Sequence of chain 1.C:
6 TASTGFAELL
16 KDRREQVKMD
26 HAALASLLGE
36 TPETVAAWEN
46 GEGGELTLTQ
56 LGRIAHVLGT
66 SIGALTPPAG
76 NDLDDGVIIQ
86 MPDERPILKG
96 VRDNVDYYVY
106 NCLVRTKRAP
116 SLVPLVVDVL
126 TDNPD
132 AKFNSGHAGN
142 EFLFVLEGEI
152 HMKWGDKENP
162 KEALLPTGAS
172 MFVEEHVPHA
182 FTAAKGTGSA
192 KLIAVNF

A protein and the small-molecule ligand that binds it are described below.
Small molecule (SMILES): C[C@H](O)CP(=O)(O)O

Binding-site contacts:
Ligand atom C1 contacts residue VAL122 of chain 1.C at 4.3 Å (hydrophobic).
Ligand atom O6 contacts residue GLU142 of chain 1.C at 2.8 Å (salt-bridge).
Ligand atom O13 contacts residue TYR103 of chain 1.C at 3.6 Å.
Ligand atom O15 contacts residue FE21 of chain 1.H at 4.2 Å.
Ligand atom O14 contacts residue HIS138 of chain 1.C at 3.1 Å (h-bond).
Ligand atom O15 contacts residue TYR105 of chain 1.C at 2.9 Å (h-bond).
Ligand atom O14 contacts residue GLU142 of chain 1.C at 3.9 Å.
Ligand atom C2 contacts residue FE21 of chain 1.H at 3.6 Å.
Ligand atom O6 contacts residue HIS180 of chain 1.C at 3.6 Å (h-bond).
Ligand atom P1 contacts residue TYR105 of chain 1.C at 3.8 Å.
Ligand atom C3 contacts residue PHE182 of chain 1.C at 3.9 Å (hydrophobic).
Ligand atom O14 contacts residue HIS180 of chain 1.C at 3.5 Å (h-bond).
Ligand atom C3 contacts residue HIS180 of chain 1.C at 4.4 Å.
Ligand atom O15 contacts residue LYS23 of chain 4.C at 2.7 Å (salt-bridge).
Ligand atom P1 contacts residue ASN135 of chain 1.C at 3.8 Å.
Ligand atom C3 contacts residue GLU142 of chain 1.C at 3.9 Å.
Ligand atom C1 contacts residue GLU142 of chain 1.C at 3.8 Å.
Ligand atom C1 contacts residue LEU193 of chain 1.C at 4.2 Å (hydrophobic).
Ligand atom O13 contacts residue TYR105 of chain 1.C at 4.2 Å.
Ligand atom O14 contacts residue ASN135 of chain 1.C at 3.5 Å (h-bond).
Ligand atom P1 contacts residue FE21 of chain 1.H at 3.2 Å.
Ligand atom O14 contacts residue FE21 of chain 1.H at 1.9 Å.
Ligand atom C3 contacts residue FE21 of chain 1.H at 3.5 Å.
Ligand atom O13 contacts residue HIS180 of chain 1.C at 4.4 Å.
Ligand atom O13 contacts residue FE21 of chain 1.H at 3.9 Å.
Ligand atom O13 contacts residue ASN135 of chain 1.C at 2.9 Å (h-bond).
Ligand atom P1 contacts residue LYS23 of chain 4.C at 3.9 Å.
Ligand atom O6 contacts residue FE21 of chain 1.H at 2.4 Å.
Ligand atom C2 contacts residue TYR105 of chain 1.C at 3.8 Å (hydrophobic).
Ligand atom O13 contacts residue ARG97 of chain 1.C at 3.3 Å (salt-bridge).
Ligand atom C1 contacts residue FE21 of chain 1.H at 4.3 Å.
Ligand atom C1 contacts residue TYR103 of chain 1.C at 4.4 Å (hydrophobic).
Ligand atom O6 contacts residue LEU144 of chain 1.C at 4.3 Å.
Ligand atom C1 contacts residue LEU144 of chain 1.C at 4.3 Å (hydrophobic).
Ligand atom C3 contacts residue TYR103 of chain 1.C at 4.2 Å (hydrophobic).
Ligand atom C1 contacts residue PHE182 of chain 1.C at 3.8 Å (hydrophobic).
Ligand atom C2 contacts residue TYR103 of chain 1.C at 3.8 Å (hydrophobic).
Ligand atom O6 contacts residue PHE182 of chain 1.C at 3.7 Å.
Ligand atom O14 contacts residue LYS23 of chain 4.C at 3.7 Å.
Ligand atom P1 contacts residue TYR103 of chain 1.C at 4.2 Å.

Sequence of chain 4.C:
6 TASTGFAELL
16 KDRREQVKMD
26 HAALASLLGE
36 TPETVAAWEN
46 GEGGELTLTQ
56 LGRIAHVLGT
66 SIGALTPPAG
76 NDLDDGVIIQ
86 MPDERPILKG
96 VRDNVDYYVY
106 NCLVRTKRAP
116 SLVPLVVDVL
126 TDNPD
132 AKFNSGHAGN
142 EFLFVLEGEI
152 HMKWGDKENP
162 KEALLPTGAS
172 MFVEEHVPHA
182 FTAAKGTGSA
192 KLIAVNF